Binding-site contacts:
Ligand atom C62 contacts residue LEU92 of chain 1.B at 3.4 Å (hydrophobic).
Ligand atom O10 contacts residue PHE168 of chain 1.B at 4.1 Å.
Ligand atom C6 contacts residue LEU92 of chain 1.B at 4.1 Å (hydrophobic).
Ligand atom C41 contacts residue VAL96 of chain 1.B at 3.8 Å (hydrophobic).
Ligand atom O1 contacts residue PHE168 of chain 1.B at 3.5 Å.
Ligand atom O12 contacts residue PHE168 of chain 1.B at 4.0 Å.
Ligand atom O3 contacts residue LEU66 of chain 1.B at 2.8 Å.
Ligand atom O6 contacts residue CYS137 of chain 1.B at 2.9 Å (h-bond).
Ligand atom O10 contacts residue LEU93 of chain 1.B at 4.2 Å.
Ligand atom O12 contacts residue ASP172 of chain 1.B at 4.0 Å.
Ligand atom O11 contacts residue PHE168 of chain 1.B at 3.7 Å.
Ligand atom O10 contacts residue VAL171 of chain 1.B at 3.7 Å.
Ligand atom C7 contacts residue ILE141 of chain 1.B at 3.9 Å (hydrophobic).
Ligand atom C42 contacts residue ASN110 of chain 1.B at 3.1 Å.
Ligand atom C9 contacts residue ILE141 of chain 1.B at 3.7 Å (hydrophobic).
Ligand atom O21 contacts residue LEU66 of chain 1.B at 3.5 Å.
Ligand atom C42 contacts residue THR106 of chain 1.B at 4.0 Å.
Ligand atom C12 contacts residue VAL171 of chain 1.B at 3.8 Å (hydrophobic).
Ligand atom O11 contacts residue VAL171 of chain 1.B at 3.5 Å.
Ligand atom C1B contacts residue VAL171 of chain 1.B at 4.0 Å (hydrophobic).
Ligand atom N4 contacts residue ASN110 of chain 1.B at 3.8 Å.
Ligand atom C11 contacts residue VAL171 of chain 1.B at 3.9 Å (hydrophobic).
Ligand atom C8 contacts residue ILE141 of chain 1.B at 3.6 Å (hydrophobic).
Ligand atom O3 contacts residue HIS67 of chain 1.B at 4.2 Å.
Ligand atom C51 contacts residue VAL96 of chain 1.B at 3.9 Å (hydrophobic).
Ligand atom C61 contacts residue LEU92 of chain 1.B at 4.0 Å (hydrophobic).
Ligand atom C43 contacts residue HIS70 of chain 1.B at 3.8 Å.
Ligand atom C3 contacts residue LEU66 of chain 1.B at 3.9 Å (hydrophobic).
Ligand atom C43 contacts residue VAL96 of chain 1.B at 2.9 Å (hydrophobic).
Ligand atom O10 contacts residue MET167 of chain 1.B at 3.8 Å.
Ligand atom O21 contacts residue LEU113 of chain 1.B at 3.6 Å.
Ligand atom C61 contacts residue ILE141 of chain 1.B at 4.2 Å (hydrophobic).
Ligand atom C7 contacts residue LEU92 of chain 1.B at 3.6 Å (hydrophobic).
Ligand atom O12 contacts residue VAL171 of chain 1.B at 3.4 Å.
Ligand atom C10 contacts residue ILE141 of chain 1.B at 4.0 Å (hydrophobic).
Ligand atom O1C contacts residue ILE175 of chain 1.B at 3.8 Å.
Ligand atom O1C contacts residue VAL96 of chain 1.B at 4.2 Å.
Ligand atom C5 contacts residue VAL96 of chain 1.B at 4.0 Å (hydrophobic).
Ligand atom C42 contacts residue LEU66 of chain 1.B at 3.5 Å (hydrophobic).
Ligand atom N4 contacts residue VAL96 of chain 1.B at 4.0 Å.

This small molecule binds to this protein.
Small molecule (SMILES): CN(C)C1C(O)=C(C(N)=O)C(=O)[C@@]2(O)C(O)=C3C(=O)c4c(O)cccc4[C@@](C)(O)[C@H]3C[C@@H]12

Sequence of chain 1.B:
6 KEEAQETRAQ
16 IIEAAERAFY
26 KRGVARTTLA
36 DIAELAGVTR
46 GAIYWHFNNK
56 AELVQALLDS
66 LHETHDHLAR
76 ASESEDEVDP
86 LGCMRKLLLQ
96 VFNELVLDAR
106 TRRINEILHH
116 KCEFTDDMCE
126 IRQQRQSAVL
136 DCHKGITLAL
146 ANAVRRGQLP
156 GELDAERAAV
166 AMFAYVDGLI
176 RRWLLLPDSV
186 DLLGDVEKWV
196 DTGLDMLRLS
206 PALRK